Sequence of chain 1.A:
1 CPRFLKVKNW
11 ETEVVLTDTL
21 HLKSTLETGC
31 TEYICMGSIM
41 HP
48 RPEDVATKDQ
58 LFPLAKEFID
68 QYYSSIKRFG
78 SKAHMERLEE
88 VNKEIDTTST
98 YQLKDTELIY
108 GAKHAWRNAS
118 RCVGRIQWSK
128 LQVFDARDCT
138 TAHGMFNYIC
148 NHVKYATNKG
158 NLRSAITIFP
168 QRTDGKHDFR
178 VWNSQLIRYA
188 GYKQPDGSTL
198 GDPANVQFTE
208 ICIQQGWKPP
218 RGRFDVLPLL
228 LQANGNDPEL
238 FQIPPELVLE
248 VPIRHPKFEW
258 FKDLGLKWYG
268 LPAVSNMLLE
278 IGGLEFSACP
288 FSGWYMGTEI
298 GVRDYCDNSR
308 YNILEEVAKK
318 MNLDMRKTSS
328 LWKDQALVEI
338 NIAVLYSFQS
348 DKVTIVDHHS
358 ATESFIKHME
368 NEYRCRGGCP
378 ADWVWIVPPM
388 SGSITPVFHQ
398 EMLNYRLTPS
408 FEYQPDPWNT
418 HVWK

Sequence of chain 1.B:
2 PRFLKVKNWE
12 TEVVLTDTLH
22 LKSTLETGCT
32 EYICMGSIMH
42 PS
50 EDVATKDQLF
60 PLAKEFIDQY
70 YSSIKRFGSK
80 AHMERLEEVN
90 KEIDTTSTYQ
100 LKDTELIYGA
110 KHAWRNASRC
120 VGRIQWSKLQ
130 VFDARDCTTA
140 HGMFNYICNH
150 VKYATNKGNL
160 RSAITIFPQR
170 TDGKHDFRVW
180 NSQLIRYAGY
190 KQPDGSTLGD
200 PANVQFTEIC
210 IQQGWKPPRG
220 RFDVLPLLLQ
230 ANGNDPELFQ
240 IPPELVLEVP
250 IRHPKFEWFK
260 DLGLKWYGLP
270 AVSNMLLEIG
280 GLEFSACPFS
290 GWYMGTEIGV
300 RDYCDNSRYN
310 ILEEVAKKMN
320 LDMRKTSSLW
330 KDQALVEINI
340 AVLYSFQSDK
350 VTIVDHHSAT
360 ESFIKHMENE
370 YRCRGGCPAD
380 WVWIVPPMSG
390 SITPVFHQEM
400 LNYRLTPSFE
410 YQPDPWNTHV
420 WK

This protein binds this small molecule.
Small molecule (SMILES): CCO[C@@H]1C[C@H](CCc2cc(F)c(F)c(CCc3cc(C)cc(N)n3)c2)N(C)C1

Binding-site contacts:
Ligand atom C18 contacts residue ARG300 of chain 1.B at 3.4 Å.
Ligand atom N21 contacts residue ARG300 of chain 1.B at 3.6 Å (salt-bridge).
Ligand atom C21 contacts residue H4B1 of chain 1.J at 3.2 Å.
Ligand atom C03 contacts residue HEM1 of chain 1.I at 3.4 Å.
Ligand atom C16 contacts residue GLU296 of chain 1.B at 3.2 Å.
Ligand atom C02 contacts residue GLU296 of chain 1.B at 3.6 Å.
Ligand atom F13 contacts residue TYR292 of chain 1.B at 2.7 Å.
Ligand atom C02 contacts residue TRP291 of chain 1.B at 3.6 Å (hydrophobic).
Ligand atom C15 contacts residue HEM1 of chain 1.I at 3.7 Å.
Ligand atom C08 contacts residue HEM1 of chain 1.I at 3.5 Å.
Ligand atom C13 contacts residue TYR292 of chain 1.B at 3.6 Å (hydrophobic).
Ligand atom C05 contacts residue VAL271 of chain 1.B at 3.7 Å (hydrophobic).
Ligand atom N02 contacts residue HEM1 of chain 1.I at 3.6 Å.
Ligand atom C27 contacts residue ARG300 of chain 1.B at 3.4 Å.
Ligand atom C24 contacts residue ARG307 of chain 1.B at 3.2 Å.
Ligand atom C22 contacts residue H4B1 of chain 1.J at 3.2 Å.
Ligand atom N02 contacts residue GLU296 of chain 1.B at 2.9 Å (salt-bridge).
Ligand atom N02 contacts residue TYR292 of chain 1.B at 3.6 Å.
Ligand atom N21 contacts residue H4B1 of chain 1.J at 3.3 Å (h-bond).
Ligand atom C22 contacts residue ARG300 of chain 1.B at 3.2 Å.
Ligand atom N02 contacts residue PRO269 of chain 1.B at 3.5 Å.
Ligand atom F12 contacts residue GLN182 of chain 1.B at 2.8 Å.
Ligand atom C21 contacts residue HEM1 of chain 1.I at 3.1 Å.
Ligand atom C08 contacts residue GLU296 of chain 1.B at 3.3 Å.
Ligand atom O26 contacts residue ASP304 of chain 1.B at 3.2 Å (salt-bridge).
Ligand atom C11 contacts residue GLU296 of chain 1.B at 3.4 Å.
Ligand atom F12 contacts residue TYR292 of chain 1.B at 3.2 Å.
Ligand atom N02 contacts residue TRP291 of chain 1.B at 2.5 Å (h-bond).
Ligand atom C17 contacts residue HEM1 of chain 1.I at 3.4 Å.
Ligand atom F13 contacts residue ASP301 of chain 1.B at 2.9 Å.
Ligand atom C16 contacts residue HEM1 of chain 1.I at 3.0 Å.
Ligand atom C07 contacts residue HEM1 of chain 1.I at 3.3 Å.
Ligand atom C06 contacts residue GLU296 of chain 1.B at 3.4 Å.
Ligand atom C12 contacts residue GLN182 of chain 1.B at 3.4 Å.
Ligand atom C13 contacts residue ASP301 of chain 1.B at 3.7 Å.
Ligand atom N01 contacts residue GLU296 of chain 1.B at 2.7 Å (salt-bridge).
Ligand atom C14 contacts residue ASP301 of chain 1.B at 3.3 Å.
Ligand atom C23 contacts residue ARG300 of chain 1.B at 3.6 Å.
Ligand atom C07 contacts residue PHE288 of chain 1.B at 3.4 Å (hydrophobic).
Ligand atom O26 contacts residue ARG300 of chain 1.B at 3.2 Å (salt-bridge).